Binding-site contacts:
Ligand atom O5 contacts residue ASN212 of chain 3.K at 2.4 Å (h-bond).
Ligand atom C1 contacts residue ILE211 of chain 3.K at 4.2 Å (hydrophobic).
Ligand atom C5 contacts residue ASN212 of chain 3.K at 3.7 Å.
Ligand atom C2 contacts residue ASN212 of chain 3.K at 2.5 Å.
Ligand atom N2 contacts residue ILE211 of chain 3.K at 4.0 Å.
Ligand atom C1 contacts residue ASN212 of chain 3.K at 1.4 Å.
Ligand atom C3 contacts residue ASN212 of chain 3.K at 3.8 Å.
Ligand atom O7 contacts residue ASN212 of chain 3.K at 4.1 Å.
Ligand atom N2 contacts residue ASN212 of chain 3.K at 2.9 Å (h-bond).
Ligand atom C4 contacts residue ASN212 of chain 3.K at 4.2 Å.
Ligand atom C7 contacts residue ASN212 of chain 3.K at 3.7 Å.

A protein and the small-molecule ligand that binds it are described below.
Small molecule (SMILES): CC(=O)N[C@@H]1[C@@H](O)[C@H](O)[C@@H](CO)O[C@H]1O

Sequence of chain 3.K:
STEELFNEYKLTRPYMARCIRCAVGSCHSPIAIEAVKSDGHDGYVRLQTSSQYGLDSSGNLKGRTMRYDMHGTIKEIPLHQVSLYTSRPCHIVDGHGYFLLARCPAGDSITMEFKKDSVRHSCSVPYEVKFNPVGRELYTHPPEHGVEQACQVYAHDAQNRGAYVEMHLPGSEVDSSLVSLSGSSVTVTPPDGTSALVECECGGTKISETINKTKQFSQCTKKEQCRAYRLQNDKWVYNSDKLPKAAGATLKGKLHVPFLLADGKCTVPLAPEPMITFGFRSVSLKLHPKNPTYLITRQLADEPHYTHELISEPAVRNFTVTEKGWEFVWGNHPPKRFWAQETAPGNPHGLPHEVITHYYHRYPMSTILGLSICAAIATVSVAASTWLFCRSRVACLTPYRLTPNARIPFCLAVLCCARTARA